This protein binds this small molecule.
Small molecule (SMILES): CC(=O)N[C@@H]1[C@@H](O)[C@H](O)[C@@H](CO)O[C@H]1O

Binding-site contacts:
Ligand atom C8 contacts residue ASN202 of chain 1.B at 4.4 Å.
Ligand atom N2 contacts residue ASN202 of chain 1.B at 3.0 Å (h-bond).
Ligand atom C1 contacts residue ASN202 of chain 1.B at 1.4 Å.
Ligand atom O5 contacts residue LYS205 of chain 1.B at 3.7 Å.
Ligand atom O6 contacts residue LYS205 of chain 1.B at 3.6 Å (salt-bridge).
Ligand atom C4 contacts residue ASN202 of chain 1.B at 4.2 Å.
Ligand atom C8 contacts residue GLY273 of chain 1.B at 3.9 Å.
Ligand atom O7 contacts residue ASN202 of chain 1.B at 2.8 Å (h-bond).
Ligand atom C7 contacts residue ASN202 of chain 1.B at 3.1 Å.
Ligand atom O5 contacts residue ASN202 of chain 1.B at 2.3 Å (h-bond).
Ligand atom C5 contacts residue ASN202 of chain 1.B at 3.6 Å.
Ligand atom C8 contacts residue THR274 of chain 1.B at 3.6 Å.
Ligand atom C2 contacts residue ASN202 of chain 1.B at 2.5 Å.
Ligand atom C6 contacts residue LYS205 of chain 1.B at 3.8 Å.
Ligand atom C1 contacts residue THR204 of chain 1.B at 4.2 Å.
Ligand atom C3 contacts residue ASN202 of chain 1.B at 3.8 Å.

Sequence of chain 1.B:
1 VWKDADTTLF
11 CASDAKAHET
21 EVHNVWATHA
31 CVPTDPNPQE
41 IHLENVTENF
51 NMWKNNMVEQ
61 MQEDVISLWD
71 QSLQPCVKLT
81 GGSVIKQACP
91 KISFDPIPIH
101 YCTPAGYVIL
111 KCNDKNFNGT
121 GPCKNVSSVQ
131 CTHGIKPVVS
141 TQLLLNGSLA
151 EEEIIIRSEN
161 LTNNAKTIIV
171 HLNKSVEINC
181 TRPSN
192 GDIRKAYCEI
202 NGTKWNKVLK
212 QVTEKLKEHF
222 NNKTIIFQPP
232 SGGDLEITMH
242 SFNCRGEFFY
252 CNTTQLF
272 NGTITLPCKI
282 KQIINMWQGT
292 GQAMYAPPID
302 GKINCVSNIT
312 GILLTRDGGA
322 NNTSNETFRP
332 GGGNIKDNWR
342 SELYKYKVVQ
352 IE